Binding-site contacts:
Ligand atom O7 contacts residue GLY150 of chain 46.A at 4.2 Å.
Ligand atom O5 contacts residue ASN154 of chain 46.A at 3.7 Å.
Ligand atom C8 contacts residue GLY150 of chain 46.A at 4.3 Å.
Ligand atom C7 contacts residue VAL153 of chain 46.A at 4.0 Å (hydrophobic).
Ligand atom C5 contacts residue THR156 of chain 46.A at 3.7 Å.
Ligand atom C3 contacts residue ASN154 of chain 46.A at 4.3 Å.
Ligand atom O5 contacts residue THR156 of chain 46.A at 3.9 Å.
Ligand atom O7 contacts residue VAL153 of chain 46.A at 2.8 Å (h-bond).
Ligand atom O7 contacts residue THR156 of chain 46.A at 4.2 Å.
Ligand atom C6 contacts residue THR156 of chain 46.A at 4.2 Å.
Ligand atom C7 contacts residue GLY150 of chain 46.A at 4.5 Å.
Ligand atom C7 contacts residue ASN154 of chain 46.A at 1.9 Å.
Ligand atom O7 contacts residue ASN154 of chain 46.A at 1.3 Å (h-bond).
Ligand atom C1 contacts residue ASN154 of chain 46.A at 2.6 Å.
Ligand atom C2 contacts residue ASN154 of chain 46.A at 2.9 Å.
Ligand atom C1 contacts residue THR156 of chain 46.A at 4.1 Å.
Ligand atom C8 contacts residue ASN154 of chain 46.A at 3.4 Å.
Ligand atom N2 contacts residue ASN154 of chain 46.A at 2.2 Å (h-bond).

A small-molecule ligand and the protein it binds are described below.
Small molecule (SMILES): CC(=O)N[C@H]1[C@H](O[C@H]2[C@H](O)[C@@H](NC(C)=O)CO[C@@H]2CO)O[C@H](CO)[C@@H](O)[C@@H]1O

Sequence of chain 46.A:
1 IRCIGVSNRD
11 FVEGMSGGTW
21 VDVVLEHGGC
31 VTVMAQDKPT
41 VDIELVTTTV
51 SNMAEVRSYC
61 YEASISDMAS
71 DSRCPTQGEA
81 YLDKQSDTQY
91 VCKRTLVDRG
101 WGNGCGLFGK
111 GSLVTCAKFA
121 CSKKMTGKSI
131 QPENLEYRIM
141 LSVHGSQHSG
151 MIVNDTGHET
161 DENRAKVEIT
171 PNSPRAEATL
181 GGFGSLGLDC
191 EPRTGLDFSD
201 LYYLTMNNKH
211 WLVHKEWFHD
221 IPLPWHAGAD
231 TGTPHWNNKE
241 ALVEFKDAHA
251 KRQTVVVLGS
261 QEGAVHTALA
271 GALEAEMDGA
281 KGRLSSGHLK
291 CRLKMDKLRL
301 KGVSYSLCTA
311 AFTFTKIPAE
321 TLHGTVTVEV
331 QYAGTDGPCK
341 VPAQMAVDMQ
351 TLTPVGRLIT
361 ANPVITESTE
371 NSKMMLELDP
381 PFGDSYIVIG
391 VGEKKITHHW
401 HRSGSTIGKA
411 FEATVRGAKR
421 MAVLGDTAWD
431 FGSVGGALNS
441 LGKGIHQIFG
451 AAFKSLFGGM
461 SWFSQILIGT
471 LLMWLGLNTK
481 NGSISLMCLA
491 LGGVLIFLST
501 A